The protein below binds the small molecule below.
Small molecule (SMILES): NC[C@@H]1O[C@H](O[C@H]2[C@@H](O)[C@H](O[C@@H]3[C@@H](O)[C@H](N)C[C@H](N)[C@H]3O[C@H]3O[C@H](CO)[C@@H](O)[C@H](O)[C@H]3N)O[C@@H]2CO)[C@H](N)[C@@H](O)[C@@H]1O

Binding-site contacts:
Ligand atom O31 contacts residue LYS44 of chain 1.UC at 3.6 Å (salt-bridge).

Sequence of chain 1.UC:
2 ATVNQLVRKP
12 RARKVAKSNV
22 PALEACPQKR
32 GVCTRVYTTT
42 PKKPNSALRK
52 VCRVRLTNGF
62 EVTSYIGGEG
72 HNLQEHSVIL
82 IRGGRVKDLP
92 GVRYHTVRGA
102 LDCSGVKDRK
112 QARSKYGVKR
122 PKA